Binding-site contacts:
Ligand atom C1 contacts residue ASN100 of chain 1.B at 1.4 Å.
Ligand atom C7 contacts residue ASN100 of chain 1.B at 4.0 Å.
Ligand atom C8 contacts residue TRP99 of chain 1.B at 4.1 Å (hydrophobic).
Ligand atom N2 contacts residue ASN100 of chain 1.B at 2.9 Å (h-bond).
Ligand atom O5 contacts residue ASN100 of chain 1.B at 2.4 Å (h-bond).
Ligand atom C8 contacts residue PRO98 of chain 1.B at 4.3 Å (hydrophobic).
Ligand atom C4 contacts residue ASN100 of chain 1.B at 4.2 Å.
Ligand atom C2 contacts residue ASN100 of chain 1.B at 2.5 Å.
Ligand atom C3 contacts residue ASN100 of chain 1.B at 3.8 Å.
Ligand atom C5 contacts residue ASN100 of chain 1.B at 3.7 Å.

Sequence of chain 1.B:
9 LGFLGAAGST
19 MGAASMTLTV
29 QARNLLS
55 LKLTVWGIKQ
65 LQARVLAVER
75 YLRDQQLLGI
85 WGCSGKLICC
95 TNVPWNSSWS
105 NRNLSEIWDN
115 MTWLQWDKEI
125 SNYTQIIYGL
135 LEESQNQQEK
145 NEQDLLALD

This protein binds this small molecule.
Small molecule (SMILES): CC(=O)N[C@@H]1[C@@H](O)[C@H](O)[C@@H](CO)O[C@H]1O